The small molecule below binds the protein below.
Small molecule (SMILES): O=c1c(-c2ccc(O)cc2)coc2cc(O)cc(O)c12

Binding-site contacts:
Ligand atom C1 contacts residue LEU224 of chain 1.A at 4.1 Å (hydrophobic).
Ligand atom C1 contacts residue MET42 of chain 1.A at 3.7 Å (hydrophobic).
Ligand atom O2 contacts residue HIS223 of chain 1.A at 2.7 Å (h-bond).
Ligand atom C12 contacts residue PHE103 of chain 1.A at 4.1 Å (hydrophobic).
Ligand atom C8 contacts residue LEU45 of chain 1.A at 3.5 Å (hydrophobic).
Ligand atom O14 contacts residue LEU86 of chain 1.A at 3.7 Å.
Ligand atom C2 contacts residue HIS223 of chain 1.A at 3.5 Å.
Ligand atom C13 contacts residue PHE103 of chain 1.A at 4.2 Å (hydrophobic).
Ligand atom C4 contacts residue MET120 of chain 1.A at 3.9 Å (hydrophobic).
Ligand atom O14 contacts residue GLU52 of chain 1.A at 2.6 Å (salt-bridge).
Ligand atom O9 contacts residue THR46 of chain 1.A at 4.1 Å.
Ligand atom O4 contacts residue ILE123 of chain 1.A at 3.6 Å.
Ligand atom O4 contacts residue MET87 of chain 1.A at 3.7 Å.
Ligand atom C2 contacts residue MET42 of chain 1.A at 3.9 Å (hydrophobic).
Ligand atom C2 contacts residue GLY220 of chain 1.A at 4.1 Å.
Ligand atom C13 contacts residue LEU48 of chain 1.A at 3.9 Å (hydrophobic).
Ligand atom O2 contacts residue MET42 of chain 1.A at 3.4 Å.
Ligand atom C3 contacts residue MET120 of chain 1.A at 3.6 Å (hydrophobic).
Ligand atom C2 contacts residue MET120 of chain 1.A at 4.0 Å (hydrophobic).
Ligand atom C16 contacts residue LEU86 of chain 1.A at 4.1 Å (hydrophobic).
Ligand atom C14 contacts residue ARG93 of chain 1.A at 4.1 Å.
Ligand atom C3 contacts residue GLY220 of chain 1.A at 3.9 Å.
Ligand atom O6 contacts residue PHE103 of chain 1.A at 4.0 Å.
Ligand atom C15 contacts residue LEU90 of chain 1.A at 4.1 Å (hydrophobic).
Ligand atom C14 contacts residue GLU52 of chain 1.A at 3.2 Å.
Ligand atom C15 contacts residue LEU86 of chain 1.A at 3.6 Å (hydrophobic).
Ligand atom C3 contacts residue HIS223 of chain 1.A at 3.6 Å.
Ligand atom O9 contacts residue LEU45 of chain 1.A at 3.9 Å.
Ligand atom C11 contacts residue PHE103 of chain 1.A at 4.0 Å (hydrophobic).
Ligand atom O2 contacts residue GLY220 of chain 1.A at 4.0 Å.
Ligand atom C14 contacts residue LEU86 of chain 1.A at 4.0 Å (hydrophobic).
Ligand atom O4 contacts residue MET120 of chain 1.A at 3.9 Å.
Ligand atom O6 contacts residue MET87 of chain 1.A at 3.8 Å.
Ligand atom C12 contacts residue LEU45 of chain 1.A at 3.6 Å (hydrophobic).
Ligand atom C16 contacts residue PHE103 of chain 1.A at 4.0 Å (hydrophobic).
Ligand atom C13 contacts residue GLU52 of chain 1.A at 3.2 Å.
Ligand atom O14 contacts residue ARG93 of chain 1.A at 3.0 Å (salt-bridge).
Ligand atom C12 contacts residue ALA49 of chain 1.A at 4.1 Å (hydrophobic).
Ligand atom C2 contacts residue LEU224 of chain 1.A at 4.1 Å (hydrophobic).
Ligand atom O2 contacts residue LEU224 of chain 1.A at 3.3 Å.

Sequence of chain 1.A:
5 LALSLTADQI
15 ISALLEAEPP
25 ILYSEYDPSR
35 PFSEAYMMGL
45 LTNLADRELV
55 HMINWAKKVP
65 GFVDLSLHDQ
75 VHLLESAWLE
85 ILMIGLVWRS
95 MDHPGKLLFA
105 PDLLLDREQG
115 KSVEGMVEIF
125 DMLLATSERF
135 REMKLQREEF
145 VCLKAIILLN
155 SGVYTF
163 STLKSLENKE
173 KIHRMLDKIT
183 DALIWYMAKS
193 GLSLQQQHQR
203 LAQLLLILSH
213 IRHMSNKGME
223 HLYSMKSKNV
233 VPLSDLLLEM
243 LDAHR